Sequence of chain 1.A:
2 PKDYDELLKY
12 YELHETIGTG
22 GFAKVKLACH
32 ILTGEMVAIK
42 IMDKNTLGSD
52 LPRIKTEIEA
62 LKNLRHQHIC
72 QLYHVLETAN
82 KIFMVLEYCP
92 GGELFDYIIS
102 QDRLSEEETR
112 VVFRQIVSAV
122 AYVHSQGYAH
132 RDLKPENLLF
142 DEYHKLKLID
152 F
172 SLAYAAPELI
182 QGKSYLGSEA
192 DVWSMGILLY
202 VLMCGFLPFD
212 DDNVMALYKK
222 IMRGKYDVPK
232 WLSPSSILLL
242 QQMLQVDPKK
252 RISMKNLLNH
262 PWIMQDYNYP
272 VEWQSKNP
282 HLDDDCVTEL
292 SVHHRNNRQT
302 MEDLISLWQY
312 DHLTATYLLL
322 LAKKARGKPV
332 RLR

A small-molecule ligand and the protein it binds are described below.
Small molecule (SMILES): CCNC(=O)C#Cc1ccc2c(c1)NC(=O)/C2=C(\Nc1ccc(CN(C)C)cc1)c1ccccc1

Binding-site contacts:
Ligand atom C26 contacts residue ASP151 of chain 1.A at 3.6 Å.
Ligand atom C9 contacts residue LEU140 of chain 1.A at 3.7 Å (hydrophobic).
Ligand atom C8 contacts residue GLU88 of chain 1.A at 3.7 Å.
Ligand atom C35 contacts residue PHE152 of chain 1.A at 3.6 Å (hydrophobic).
Ligand atom C1 contacts residue ASP151 of chain 1.A at 3.7 Å.
Ligand atom C20 contacts residue CYS90 of chain 1.A at 3.5 Å (hydrophobic).
Ligand atom C1 contacts residue ILE150 of chain 1.A at 3.6 Å (hydrophobic).
Ligand atom O10 contacts residue CYS90 of chain 1.A at 2.9 Å (h-bond).
Ligand atom O28 contacts residue LYS41 of chain 1.A at 3.9 Å.
Ligand atom C17 contacts residue ILE18 of chain 1.A at 3.4 Å (hydrophobic).
Ligand atom C25 contacts residue ILE150 of chain 1.A at 3.6 Å (hydrophobic).
Ligand atom C27 contacts residue LEU87 of chain 1.A at 3.7 Å (hydrophobic).
Ligand atom N7 contacts residue ALA39 of chain 1.A at 3.8 Å.
Ligand atom N29 contacts residue LEU87 of chain 1.A at 3.8 Å.
Ligand atom C3 contacts residue CYS71 of chain 1.A at 3.9 Å (hydrophobic).
Ligand atom C6 contacts residue GLU88 of chain 1.A at 3.7 Å.
Ligand atom C5 contacts residue LEU140 of chain 1.A at 3.8 Å (hydrophobic).
Ligand atom C3 contacts residue GLU88 of chain 1.A at 3.9 Å.
Ligand atom C34 contacts residue LEU87 of chain 1.A at 3.9 Å (hydrophobic).
Ligand atom N29 contacts residue CYS71 of chain 1.A at 3.2 Å (h-bond).
Ligand atom C3 contacts residue ILE150 of chain 1.A at 3.5 Å (hydrophobic).
Ligand atom C18 contacts residue VAL26 of chain 1.A at 3.8 Å (hydrophobic).
Ligand atom O28 contacts residue PHE152 of chain 1.A at 3.9 Å.
Ligand atom C8 contacts residue CYS90 of chain 1.A at 3.8 Å (hydrophobic).
Ligand atom C18 contacts residue ILE18 of chain 1.A at 3.8 Å (hydrophobic).
Ligand atom C8 contacts residue ALA39 of chain 1.A at 3.8 Å (hydrophobic).
Ligand atom C4 contacts residue ILE150 of chain 1.A at 3.7 Å (hydrophobic).
Ligand atom O10 contacts residue GLU88 of chain 1.A at 3.8 Å.
Ligand atom C33 contacts residue GLU16 of chain 1.A at 3.9 Å.
Ligand atom C2 contacts residue ILE150 of chain 1.A at 3.5 Å (hydrophobic).
Ligand atom C26 contacts residue LEU87 of chain 1.A at 3.7 Å (hydrophobic).
Ligand atom O28 contacts residue ASP151 of chain 1.A at 3.7 Å.
Ligand atom N7 contacts residue GLU88 of chain 1.A at 2.8 Å (salt-bridge).
Ligand atom O10 contacts residue TYR89 of chain 1.A at 3.3 Å.
Ligand atom C24 contacts residue ILE18 of chain 1.A at 3.9 Å (hydrophobic).
Ligand atom C27 contacts residue ASP151 of chain 1.A at 3.8 Å.
Ligand atom C8 contacts residue LEU140 of chain 1.A at 3.8 Å (hydrophobic).
Ligand atom C34 contacts residue CYS71 of chain 1.A at 3.2 Å (hydrophobic).
Ligand atom C25 contacts residue ASP151 of chain 1.A at 3.9 Å.
Ligand atom C35 contacts residue CYS71 of chain 1.A at 3.2 Å (hydrophobic).